Sequence of chain 1.R:
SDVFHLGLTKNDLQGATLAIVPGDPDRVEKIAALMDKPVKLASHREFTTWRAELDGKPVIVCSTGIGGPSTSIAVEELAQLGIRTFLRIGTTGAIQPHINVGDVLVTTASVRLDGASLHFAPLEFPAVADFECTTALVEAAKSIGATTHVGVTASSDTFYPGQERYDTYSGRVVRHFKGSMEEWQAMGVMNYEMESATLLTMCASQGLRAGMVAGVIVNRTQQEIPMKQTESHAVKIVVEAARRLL

Binding-site contacts:
Ligand atom C6 contacts residue THR94 of chain 1.Q at 3.4 Å.
Ligand atom C5' contacts residue ILE69 of chain 1.Q at 3.8 Å (hydrophobic).
Ligand atom O4' contacts residue PO41 of chain 1.YB at 3.6 Å (h-bond).
Ligand atom C5 contacts residue THR95 of chain 1.Q at 3.8 Å.
Ligand atom C5 contacts residue ILE220 of chain 1.Q at 3.7 Å (hydrophobic).
Ligand atom O4 contacts residue GLY96 of chain 1.Q at 3.4 Å.
Ligand atom O5' contacts residue PHE162 of chain 1.Q at 3.2 Å.
Ligand atom C3' contacts residue MET197 of chain 1.Q at 3.7 Å (hydrophobic).
Ligand atom O4 contacts residue VAL221 of chain 1.Q at 3.6 Å.
Ligand atom C2' contacts residue GLU198 of chain 1.Q at 3.5 Å.
Ligand atom C1' contacts residue THR94 of chain 1.Q at 3.5 Å.
Ligand atom C4 contacts residue ARG168 of chain 1.Q at 3.9 Å.
Ligand atom C2' contacts residue PO41 of chain 1.YB at 3.2 Å.
Ligand atom O5' contacts residue HIS8 of chain 1.R at 2.6 Å (h-bond).
Ligand atom C3' contacts residue GLU198 of chain 1.Q at 3.5 Å.
Ligand atom N3 contacts residue GLN166 of chain 1.Q at 3.1 Å (h-bond).
Ligand atom C2 contacts residue PHE162 of chain 1.Q at 3.9 Å (hydrophobic).
Ligand atom O2 contacts residue GLN166 of chain 1.Q at 3.2 Å (h-bond).
Ligand atom O4' contacts residue THR94 of chain 1.Q at 3.5 Å (h-bond).
Ligand atom C4 contacts residue GLY96 of chain 1.Q at 3.4 Å.
Ligand atom C5' contacts residue PHE162 of chain 1.Q at 3.8 Å (hydrophobic).
Ligand atom N3 contacts residue PHE162 of chain 1.Q at 3.8 Å.
Ligand atom C1' contacts residue PO41 of chain 1.YB at 3.8 Å.
Ligand atom O3' contacts residue ILE69 of chain 1.Q at 3.4 Å.
Ligand atom C5' contacts residue HIS8 of chain 1.R at 3.1 Å.
Ligand atom C4' contacts residue PO41 of chain 1.YB at 3.6 Å.
Ligand atom N3 contacts residue GLY96 of chain 1.Q at 4.0 Å.
Ligand atom C5 contacts residue GLY96 of chain 1.Q at 3.8 Å.
Ligand atom C4 contacts residue PHE162 of chain 1.Q at 3.8 Å (hydrophobic).
Ligand atom O2 contacts residue GLU196 of chain 1.Q at 3.4 Å.
Ligand atom O2 contacts residue MET197 of chain 1.Q at 3.4 Å.
Ligand atom N1 contacts residue THR94 of chain 1.Q at 3.6 Å (h-bond).
Ligand atom C4 contacts residue THR95 of chain 1.Q at 3.9 Å.
Ligand atom O3' contacts residue GLU198 of chain 1.Q at 2.6 Å (salt-bridge).
Ligand atom C3' contacts residue PO41 of chain 1.YB at 3.6 Å.
Ligand atom O4 contacts residue ARG168 of chain 1.Q at 3.0 Å (salt-bridge).
Ligand atom C2' contacts residue MET197 of chain 1.Q at 3.8 Å (hydrophobic).
Ligand atom N3 contacts residue TYR195 of chain 1.Q at 3.8 Å.
Ligand atom O3' contacts residue PO41 of chain 1.YB at 3.0 Å (h-bond).
Ligand atom C2 contacts residue GLN166 of chain 1.Q at 3.8 Å.

The protein below binds the small molecule below.
Small molecule (SMILES): O=c1ccn([C@H]2C[C@H](O)[C@@H](CO)O2)c(=O)[nH]1

Sequence of chain 1.Q:
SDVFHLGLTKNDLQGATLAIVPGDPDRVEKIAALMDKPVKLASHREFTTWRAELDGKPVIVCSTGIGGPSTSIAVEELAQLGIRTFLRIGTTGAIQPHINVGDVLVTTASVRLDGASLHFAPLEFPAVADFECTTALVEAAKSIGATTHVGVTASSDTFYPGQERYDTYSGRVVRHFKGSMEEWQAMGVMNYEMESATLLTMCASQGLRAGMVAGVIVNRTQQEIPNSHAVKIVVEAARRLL